Binding-site contacts:
Ligand atom C25 contacts residue GLY396 of chain 1.HB at 3.7 Å.
Ligand atom C38 contacts residue ILE93 of chain 1.HB at 3.5 Å (hydrophobic).
Ligand atom C46 contacts residue ARG385 of chain 1.HB at 3.5 Å.
Ligand atom N26 contacts residue GLN125 of chain 1.HB at 3.5 Å (h-bond).
Ligand atom O30 contacts residue VAL126 of chain 1.HB at 3.8 Å.
Ligand atom C45 contacts residue ARG385 of chain 1.HB at 3.5 Å.
Ligand atom O4 contacts residue LEU121 of chain 1.HB at 3.1 Å.
Ligand atom C39 contacts residue GLN125 of chain 1.HB at 3.4 Å.
Ligand atom C37 contacts residue ILE93 of chain 1.HB at 3.5 Å (hydrophobic).
Ligand atom C16 contacts residue GLU162 of chain 1.HB at 3.3 Å.
Ligand atom O27 contacts residue PHE386 of chain 1.HB at 3.2 Å (h-bond).
Ligand atom C23 contacts residue GLN125 of chain 1.HB at 3.6 Å.
Ligand atom C44 contacts residue ARG124 of chain 1.HB at 3.5 Å.
Ligand atom O29 contacts residue PHE386 of chain 1.HB at 2.9 Å.
Ligand atom C47 contacts residue VAL126 of chain 1.HB at 3.7 Å (hydrophobic).
Ligand atom O16 contacts residue ARG124 of chain 1.HB at 3.1 Å.
Ligand atom C25 contacts residue ALA397 of chain 1.HB at 3.8 Å (hydrophobic).
Ligand atom C14 contacts residue GLU327 of chain 1.HB at 3.6 Å.
Ligand atom O29 contacts residue ARG385 of chain 1.HB at 3.4 Å.
Ligand atom C24 contacts residue ALA397 of chain 1.HB at 3.6 Å (hydrophobic).
Ligand atom C42 contacts residue ARG124 of chain 1.HB at 3.8 Å.
Ligand atom C12 contacts residue GLU327 of chain 1.HB at 3.1 Å.
Ligand atom C43 contacts residue TYR321 of chain 1.HB at 3.8 Å (hydrophobic).
Ligand atom C24 contacts residue GLN125 of chain 1.HB at 3.7 Å.
Ligand atom C31 contacts residue ARG385 of chain 1.HB at 3.6 Å.
Ligand atom C11 contacts residue TYR161 of chain 1.HB at 3.8 Å (hydrophobic).
Ligand atom O16 contacts residue GLU162 of chain 1.HB at 2.9 Å (salt-bridge).
Ligand atom C36 contacts residue ALA387 of chain 1.HB at 3.5 Å (hydrophobic).
Ligand atom C39 contacts residue THR394 of chain 1.HB at 3.3 Å.
Ligand atom C25 contacts residue ALA387 of chain 1.HB at 3.6 Å (hydrophobic).
Ligand atom C38 contacts residue ARG389 of chain 1.HB at 3.8 Å.
Ligand atom C22 contacts residue GLN125 of chain 1.HB at 3.3 Å.
Ligand atom O15 contacts residue TYR161 of chain 1.HB at 3.2 Å (h-bond).
Ligand atom C10 contacts residue GLU327 of chain 1.HB at 3.3 Å.
Ligand atom O27 contacts residue ALA397 of chain 1.HB at 3.2 Å.
Ligand atom O18 contacts residue GLU327 of chain 1.HB at 3.6 Å.
Ligand atom C42 contacts residue GLN125 of chain 1.HB at 2.9 Å.
Ligand atom C43 contacts residue GLU327 of chain 1.HB at 3.4 Å.
Ligand atom O29 contacts residue ALA387 of chain 1.HB at 3.5 Å (h-bond).
Ligand atom C10 contacts residue GLU326 of chain 1.HB at 3.3 Å.

Sequence of chain 1.HB:
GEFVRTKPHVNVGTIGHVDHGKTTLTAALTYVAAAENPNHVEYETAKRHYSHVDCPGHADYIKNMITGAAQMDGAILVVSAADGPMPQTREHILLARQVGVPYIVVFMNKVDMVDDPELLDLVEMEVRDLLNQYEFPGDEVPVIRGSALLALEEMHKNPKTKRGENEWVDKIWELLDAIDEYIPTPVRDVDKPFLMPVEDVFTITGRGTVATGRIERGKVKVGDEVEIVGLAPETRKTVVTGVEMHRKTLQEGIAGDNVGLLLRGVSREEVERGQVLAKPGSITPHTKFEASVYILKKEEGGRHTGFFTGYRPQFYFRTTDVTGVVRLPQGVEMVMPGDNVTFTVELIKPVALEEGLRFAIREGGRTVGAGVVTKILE

A small-molecule ligand and the protein it binds are described below.
Small molecule (SMILES): C/C=C\C=C\[C@@H]1O[C@](O)([C@H](CC)C(=O)NC/C=C/C=C(\C)[C@@H](OC)[C@@H](C)[C@@H]2O[C@H](/C=C/C=C/C=C(\C)C(=O)c3c(O)cc[nH]c3=O)[C@H](O)[C@@H]2O)[C@H](O)[C@H](O)C1(C)C